This protein binds this small molecule.
Small molecule (SMILES): Nc1ncnc2c1ncn2[C@@H]1O[C@H](CO[P](=O)(O)O[C@H]2[C@@H](O)[C@H](n3cnc4c(N)ncnc43)O[C@@H]2CO[P](=O)(O)O[C@H]2[C@@H](O)[C@H](n3cnc4c(N)ncnc43)O[C@@H]2CO)[C@@H](O)[C@H]1O

Sequence of chain 21.C:
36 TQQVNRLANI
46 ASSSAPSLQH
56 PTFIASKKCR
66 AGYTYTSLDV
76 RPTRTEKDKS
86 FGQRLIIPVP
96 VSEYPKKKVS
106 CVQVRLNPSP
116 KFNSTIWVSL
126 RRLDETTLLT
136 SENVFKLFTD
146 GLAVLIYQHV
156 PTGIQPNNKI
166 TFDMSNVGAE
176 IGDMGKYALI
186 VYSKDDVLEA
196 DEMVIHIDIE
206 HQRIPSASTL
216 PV

Sequence of chain 22.B:
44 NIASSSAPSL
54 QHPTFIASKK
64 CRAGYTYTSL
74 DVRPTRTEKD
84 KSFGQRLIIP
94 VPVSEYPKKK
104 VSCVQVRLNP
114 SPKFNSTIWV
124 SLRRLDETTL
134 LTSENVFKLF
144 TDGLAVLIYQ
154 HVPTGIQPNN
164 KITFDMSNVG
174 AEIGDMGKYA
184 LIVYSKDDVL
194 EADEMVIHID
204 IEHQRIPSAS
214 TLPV

Binding-site contacts:
Ligand atom O2' contacts residue GLY67 of chain 22.B at 3.3 Å (h-bond).
Ligand atom OP2 contacts residue ARG208 of chain 21.C at 4.4 Å.
Ligand atom P contacts residue ARG208 of chain 21.C at 4.5 Å.
Ligand atom OP1 contacts residue ARG208 of chain 21.C at 4.1 Å.
Ligand atom O5' contacts residue ARG208 of chain 21.C at 4.0 Å.
Ligand atom OP1 contacts residue ARG208 of chain 22.B at 4.1 Å.
Ligand atom O2' contacts residue ARG65 of chain 22.B at 4.3 Å.
Ligand atom C1' contacts residue GLY67 of chain 22.B at 4.4 Å.
Ligand atom O2' contacts residue ALA66 of chain 22.B at 3.6 Å.
Ligand atom O2' contacts residue ARG208 of chain 22.B at 4.1 Å.
Ligand atom N3 contacts residue ARG65 of chain 22.B at 4.1 Å.
Ligand atom OP1 contacts residue SER211 of chain 22.B at 4.3 Å.